The protein below binds the small molecule below.
Small molecule (SMILES): CC(=O)N[C@@H]1[C@@H](O)[C@H](O)[C@@H](CO)O[C@H]1O

Sequence of chain 1.A:
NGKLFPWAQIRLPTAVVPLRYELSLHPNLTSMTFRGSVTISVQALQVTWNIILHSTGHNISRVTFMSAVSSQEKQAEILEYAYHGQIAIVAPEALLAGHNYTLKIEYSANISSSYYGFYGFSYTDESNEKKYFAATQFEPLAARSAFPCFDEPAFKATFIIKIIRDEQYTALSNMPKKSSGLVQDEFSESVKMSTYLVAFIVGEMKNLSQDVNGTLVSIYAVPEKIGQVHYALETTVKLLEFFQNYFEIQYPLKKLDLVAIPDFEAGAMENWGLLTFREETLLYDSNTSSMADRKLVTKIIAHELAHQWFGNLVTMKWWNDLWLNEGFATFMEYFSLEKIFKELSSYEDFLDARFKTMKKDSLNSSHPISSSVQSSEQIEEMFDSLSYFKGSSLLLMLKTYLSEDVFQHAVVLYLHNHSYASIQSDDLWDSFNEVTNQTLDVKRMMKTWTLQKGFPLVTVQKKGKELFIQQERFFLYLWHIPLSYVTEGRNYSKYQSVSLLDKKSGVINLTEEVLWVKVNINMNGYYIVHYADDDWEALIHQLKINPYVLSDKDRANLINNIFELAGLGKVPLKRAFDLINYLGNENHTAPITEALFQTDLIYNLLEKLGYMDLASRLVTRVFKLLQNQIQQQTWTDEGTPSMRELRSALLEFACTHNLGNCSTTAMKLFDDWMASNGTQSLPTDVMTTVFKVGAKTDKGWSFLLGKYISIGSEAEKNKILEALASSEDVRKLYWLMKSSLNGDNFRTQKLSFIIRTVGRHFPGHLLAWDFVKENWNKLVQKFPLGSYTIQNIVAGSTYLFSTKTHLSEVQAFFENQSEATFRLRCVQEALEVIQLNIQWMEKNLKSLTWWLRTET

Binding-site contacts:
Ligand atom C4 contacts residue GLN677 of chain 1.A at 4.3 Å.
Ligand atom C7 contacts residue ASN711 of chain 1.A at 4.1 Å.
Ligand atom C8 contacts residue GLY710 of chain 1.A at 4.5 Å.
Ligand atom C5 contacts residue ASN711 of chain 1.A at 3.6 Å.
Ligand atom C4 contacts residue ASN711 of chain 1.A at 4.2 Å.
Ligand atom O6 contacts residue GLN677 of chain 1.A at 3.6 Å.
Ligand atom C2 contacts residue GLY710 of chain 1.A at 4.3 Å.
Ligand atom C2 contacts residue ASN711 of chain 1.A at 2.6 Å.
Ligand atom O4 contacts residue GLN677 of chain 1.A at 4.1 Å.
Ligand atom C3 contacts residue ASN711 of chain 1.A at 3.9 Å.
Ligand atom C1 contacts residue GLY710 of chain 1.A at 4.5 Å.
Ligand atom N2 contacts residue ASN711 of chain 1.A at 3.2 Å (h-bond).
Ligand atom O7 contacts residue ASN711 of chain 1.A at 4.4 Å.
Ligand atom C1 contacts residue ASN711 of chain 1.A at 1.4 Å.
Ligand atom O5 contacts residue ASN711 of chain 1.A at 2.3 Å (h-bond).
Ligand atom C6 contacts residue GLN681 of chain 1.A at 4.1 Å.